Sequence of chain 1.A:
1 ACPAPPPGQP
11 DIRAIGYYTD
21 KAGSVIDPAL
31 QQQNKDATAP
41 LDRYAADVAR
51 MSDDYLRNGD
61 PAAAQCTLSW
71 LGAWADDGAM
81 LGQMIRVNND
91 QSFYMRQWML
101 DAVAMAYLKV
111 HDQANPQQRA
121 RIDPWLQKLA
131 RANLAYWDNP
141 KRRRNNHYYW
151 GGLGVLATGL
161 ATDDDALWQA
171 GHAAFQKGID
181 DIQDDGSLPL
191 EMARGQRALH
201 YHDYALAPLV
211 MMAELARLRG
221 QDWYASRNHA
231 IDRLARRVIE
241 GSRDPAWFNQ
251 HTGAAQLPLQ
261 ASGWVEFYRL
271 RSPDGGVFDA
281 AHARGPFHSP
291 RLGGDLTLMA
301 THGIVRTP

The protein below binds the small molecule below.
Small molecule (SMILES): O=C(O)[C@H]1O[C@@H](O[C@H]2[C@H](O)[C@H](O)[C@H](O[C@H]3[C@H](O)[C@H](O)[C@H](O)O[C@@H]3C(=O)O)O[C@@H]2C(=O)O)[C@@H](O)[C@@H](O)[C@@H]1O

Binding-site contacts:
Ligand atom O6B contacts residue TYR204 of chain 1.A at 3.4 Å.
Ligand atom C3 contacts residue TYR204 of chain 1.A at 3.5 Å (hydrophobic).
Ligand atom O5 contacts residue TYR17 of chain 1.A at 3.3 Å (h-bond).
Ligand atom C1 contacts residue ARG194 of chain 1.A at 3.6 Å.
Ligand atom O2 contacts residue TYR94 of chain 1.A at 3.3 Å.
Ligand atom O5 contacts residue TRP98 of chain 1.A at 3.6 Å.
Ligand atom C6 contacts residue ASN146 of chain 1.A at 3.4 Å.
Ligand atom O6A contacts residue ASN146 of chain 1.A at 3.0 Å (h-bond).
Ligand atom C6 contacts residue TYR201 of chain 1.A at 3.3 Å (hydrophobic).
Ligand atom O6A contacts residue GLN91 of chain 1.A at 3.6 Å.
Ligand atom O2 contacts residue TYR201 of chain 1.A at 2.9 Å (h-bond).
Ligand atom C2 contacts residue TYR204 of chain 1.A at 3.5 Å (hydrophobic).
Ligand atom O6A contacts residue TYR17 of chain 1.A at 2.6 Å (h-bond).
Ligand atom C2 contacts residue GLN91 of chain 1.A at 3.7 Å.
Ligand atom O6B contacts residue ASN146 of chain 1.A at 2.6 Å (h-bond).
Ligand atom O5 contacts residue HIS147 of chain 1.A at 3.0 Å (h-bond).
Ligand atom O4 contacts residue ARG291 of chain 1.A at 3.7 Å.
Ligand atom C5 contacts residue TYR201 of chain 1.A at 3.3 Å (hydrophobic).
Ligand atom C6 contacts residue TYR17 of chain 1.A at 3.5 Å (hydrophobic).
Ligand atom O3 contacts residue HIS200 of chain 1.A at 3.3 Å.
Ligand atom O4 contacts residue TYR201 of chain 1.A at 2.7 Å (h-bond).
Ligand atom O2 contacts residue HIS200 of chain 1.A at 3.1 Å (h-bond).
Ligand atom O6B contacts residue ARG291 of chain 1.A at 2.7 Å (salt-bridge).
Ligand atom O6A contacts residue HIS147 of chain 1.A at 3.5 Å (h-bond).
Ligand atom C5 contacts residue HIS147 of chain 1.A at 3.5 Å.
Ligand atom C6 contacts residue HIS147 of chain 1.A at 3.2 Å.
Ligand atom C2 contacts residue ARG291 of chain 1.A at 3.7 Å.
Ligand atom O3 contacts residue GLN91 of chain 1.A at 2.9 Å (h-bond).
Ligand atom O2 contacts residue GLN91 of chain 1.A at 2.9 Å (h-bond).
Ligand atom C6 contacts residue ARG291 of chain 1.A at 3.5 Å.
Ligand atom O6A contacts residue ARG194 of chain 1.A at 2.9 Å (salt-bridge).
Ligand atom O6A contacts residue TYR201 of chain 1.A at 3.5 Å.
Ligand atom C5 contacts residue TRP98 of chain 1.A at 3.7 Å (hydrophobic).
Ligand atom O6B contacts residue TYR201 of chain 1.A at 3.6 Å.
Ligand atom O6B contacts residue HIS147 of chain 1.A at 3.2 Å.
Ligand atom O2 contacts residue HIS147 of chain 1.A at 3.7 Å.
Ligand atom O3 contacts residue TYR17 of chain 1.A at 3.2 Å (h-bond).
Ligand atom O6B contacts residue TRP98 of chain 1.A at 3.7 Å.
Ligand atom C5 contacts residue ARG291 of chain 1.A at 3.7 Å.
Ligand atom C4 contacts residue TYR201 of chain 1.A at 3.5 Å (hydrophobic).